Sequence of chain 1.D:
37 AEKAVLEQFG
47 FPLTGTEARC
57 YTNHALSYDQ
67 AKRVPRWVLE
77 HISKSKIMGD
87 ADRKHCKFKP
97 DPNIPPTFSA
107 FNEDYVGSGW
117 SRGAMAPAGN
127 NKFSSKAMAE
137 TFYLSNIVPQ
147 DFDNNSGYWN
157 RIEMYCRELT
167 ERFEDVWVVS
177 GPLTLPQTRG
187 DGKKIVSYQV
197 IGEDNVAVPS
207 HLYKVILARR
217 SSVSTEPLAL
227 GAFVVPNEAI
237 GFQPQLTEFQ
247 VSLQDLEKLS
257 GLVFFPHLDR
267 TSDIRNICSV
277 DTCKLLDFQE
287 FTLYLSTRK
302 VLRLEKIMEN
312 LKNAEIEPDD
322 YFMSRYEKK

A protein and the small-molecule ligand that binds it are described below.
Small molecule (SMILES): Nc1ccn([C@@H]2O[C@H](COP(=O)(O)O)[C@@H](O[P](=O)(O)OC[C@H]3O[C@@H](n4cnc5c(=O)[nH]c(N)nc54)[C@H](O)[C@@H]3O[P](=O)(O)OC[C@H]3O[C@@H](n4cnc5c(=O)[nH]c(N)nc54)C[C@@H]3O[P](=O)(O)OC[C@H]3O[C@@H](n4cnc5c(=O)[nH]c(N)nc54)C[C@@H]3O[P](=O)(O)OC[C@H]3O[C@@H](n4cnc5c4NC=NC5N)C[C@@H]3O)[C@H]2O)c(=O)n1

Binding-site contacts:
Ligand atom C2 contacts residue LEU291 of chain 1.D at 3.1 Å (hydrophobic).
Ligand atom O5' contacts residue ASN151 of chain 1.D at 2.5 Å (h-bond).
Ligand atom OP2 contacts residue ARG89 of chain 1.D at 2.6 Å (salt-bridge).
Ligand atom P contacts residue ASN151 of chain 1.D at 3.2 Å.
Ligand atom O6 contacts residue DC11 of chain 1.L at 2.7 Å (h-bond).
Ligand atom N3 contacts residue SER152 of chain 1.D at 3.0 Å (h-bond).
Ligand atom N1 contacts residue DC10 of chain 1.L at 3.1 Å (h-bond).
Ligand atom O2 contacts residue DG12 of chain 1.L at 3.0 Å (h-bond).
Ligand atom N2 contacts residue DC9 of chain 1.L at 2.8 Å (h-bond).
Ligand atom OP1 contacts residue ARG163 of chain 1.D at 3.2 Å (salt-bridge).
Ligand atom O6 contacts residue LYS90 of chain 1.D at 3.1 Å.
Ligand atom O3' contacts residue MG1 of chain 1.P at 2.2 Å.
Ligand atom N2 contacts residue DC11 of chain 1.L at 3.2 Å (h-bond).
Ligand atom N3 contacts residue DG12 of chain 1.L at 2.9 Å (h-bond).
Ligand atom OP2 contacts residue LYS128 of chain 1.D at 2.5 Å (salt-bridge).
Ligand atom O4' contacts residue ASN156 of chain 1.D at 2.5 Å (h-bond).
Ligand atom O3' contacts residue ARG163 of chain 1.D at 3.2 Å (salt-bridge).
Ligand atom N2 contacts residue PHE148 of chain 1.D at 3.3 Å.
Ligand atom OP1 contacts residue SER117 of chain 1.D at 3.2 Å.
Ligand atom O2' contacts residue ASN156 of chain 1.D at 2.5 Å (h-bond).
Ligand atom OP1 contacts residue ARG118 of chain 1.D at 2.8 Å (salt-bridge).
Ligand atom N2 contacts residue DC10 of chain 1.L at 2.9 Å (h-bond).
Ligand atom OP2 contacts residue ARG118 of chain 1.D at 2.8 Å (salt-bridge).
Ligand atom OP1 contacts residue ALA120 of chain 1.D at 2.9 Å (h-bond).
Ligand atom O6 contacts residue DC10 of chain 1.L at 3.1 Å (h-bond).
Ligand atom O6 contacts residue DC9 of chain 1.L at 3.3 Å (h-bond).
Ligand atom OP1 contacts residue GLY125 of chain 1.D at 3.0 Å (h-bond).
Ligand atom O2 contacts residue LEU291 of chain 1.D at 2.9 Å.
Ligand atom O2' contacts residue ASN151 of chain 1.D at 3.2 Å (h-bond).
Ligand atom N2 contacts residue DC11 of chain 1.L at 3.0 Å (h-bond).
Ligand atom OP2 contacts residue ARG89 of chain 1.D at 2.4 Å (salt-bridge).
Ligand atom C2 contacts residue DC9 of chain 1.L at 2.8 Å.
Ligand atom OP1 contacts residue ASN151 of chain 1.D at 3.0 Å (h-bond).
Ligand atom O2 contacts residue ASN156 of chain 1.D at 3.0 Å (h-bond).
Ligand atom N1 contacts residue DC11 of chain 1.L at 2.9 Å (h-bond).
Ligand atom N1 contacts residue DC9 of chain 1.L at 3.1 Å (h-bond).
Ligand atom N1 contacts residue DC9 of chain 1.L at 3.1 Å (h-bond).
Ligand atom OP1 contacts residue MG1 of chain 1.P at 2.2 Å.
Ligand atom N4 contacts residue DG12 of chain 1.L at 2.8 Å (h-bond).
Ligand atom P contacts residue MG1 of chain 1.P at 2.7 Å.